Sequence of chain 1.A:
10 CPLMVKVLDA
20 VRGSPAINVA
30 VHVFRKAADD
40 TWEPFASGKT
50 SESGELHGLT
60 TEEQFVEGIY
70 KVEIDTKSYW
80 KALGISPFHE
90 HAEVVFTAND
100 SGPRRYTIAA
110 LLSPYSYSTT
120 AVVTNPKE

Binding-site contacts:
Ligand atom C2 contacts residue LEU17 of chain 2.A at 3.0 Å (hydrophobic).
Ligand atom C5' contacts residue SER117 of chain 2.A at 2.9 Å.
Ligand atom I3 contacts residue ALA109 of chain 2.A at 3.2 Å.
Ligand atom I3' contacts residue T331 of chain 2.C at 0.8 Å.
Ligand atom C5' contacts residue LEU110 of chain 2.A at 3.6 Å (hydrophobic).
Ligand atom O4' contacts residue SER117 of chain 1.A at 2.6 Å (h-bond).
Ligand atom C1 contacts residue T331 of chain 2.C at 2.1 Å.
Ligand atom C5 contacts residue T331 of chain 2.C at 0.6 Å.
Ligand atom C4' contacts residue SER117 of chain 1.A at 3.6 Å.
Ligand atom C3 contacts residue LEU17 of chain 2.A at 3.6 Å (hydrophobic).
Ligand atom C5' contacts residue T331 of chain 2.C at 1.3 Å.
Ligand atom C1' contacts residue T331 of chain 2.C at 1.3 Å.
Ligand atom C4' contacts residue LEU110 of chain 2.A at 3.7 Å (hydrophobic).
Ligand atom O4 contacts residue T331 of chain 2.C at 2.2 Å.
Ligand atom O4' contacts residue LEU110 of chain 2.A at 3.4 Å.
Ligand atom C2 contacts residue T331 of chain 2.C at 1.3 Å.
Ligand atom N8 contacts residue LYS15 of chain 1.A at 3.5 Å.
Ligand atom C2' contacts residue T331 of chain 2.C at 0.2 Å.
Ligand atom C6 contacts residue T331 of chain 2.C at 1.4 Å.
Ligand atom I3 contacts residue LEU17 of chain 2.A at 3.1 Å.
Ligand atom I3' contacts residue THR118 of chain 1.A at 3.7 Å.
Ligand atom C6' contacts residue THR119 of chain 2.A at 3.8 Å.
Ligand atom C3 contacts residue T331 of chain 2.C at 0.6 Å.
Ligand atom O4 contacts residue ALA108 of chain 2.A at 3.3 Å.
Ligand atom C6' contacts residue T331 of chain 2.C at 0.8 Å.
Ligand atom N8 contacts residue LYS15 of chain 2.A at 3.7 Å.
Ligand atom N8 contacts residue T331 of chain 2.C at 1.9 Å (h-bond).
Ligand atom O4' contacts residue SER117 of chain 2.A at 2.7 Å (h-bond).
Ligand atom C8 contacts residue T331 of chain 2.C at 3.3 Å.
Ligand atom O9 contacts residue LYS15 of chain 2.A at 3.3 Å.
Ligand atom O4' contacts residue T331 of chain 2.C at 0.7 Å (h-bond).
Ligand atom I3' contacts residue SER117 of chain 1.A at 3.5 Å.
Ligand atom I3 contacts residue T331 of chain 2.C at 2.7 Å.
Ligand atom C8 contacts residue LYS15 of chain 1.A at 3.8 Å.
Ligand atom C4' contacts residue SER117 of chain 2.A at 3.2 Å.
Ligand atom O10 contacts residue THR106 of chain 1.A at 3.2 Å (h-bond).
Ligand atom C4' contacts residue T331 of chain 2.C at 0.7 Å.
Ligand atom C3' contacts residue T331 of chain 2.C at 1.1 Å.
Ligand atom C4 contacts residue T331 of chain 2.C at 1.1 Å.
Ligand atom C7 contacts residue T331 of chain 2.C at 3.5 Å.

Sequence of chain 2.A:
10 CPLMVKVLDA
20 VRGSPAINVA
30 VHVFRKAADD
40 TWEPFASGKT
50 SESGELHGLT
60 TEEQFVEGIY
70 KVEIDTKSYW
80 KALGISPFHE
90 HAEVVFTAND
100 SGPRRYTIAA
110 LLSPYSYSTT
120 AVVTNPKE

This protein binds this small molecule.
Small molecule (SMILES): N[C@@H](Cc1ccc(Oc2ccc(O)c(I)c2)c(I)c1)C(=O)O